Sequence of chain 1.A:
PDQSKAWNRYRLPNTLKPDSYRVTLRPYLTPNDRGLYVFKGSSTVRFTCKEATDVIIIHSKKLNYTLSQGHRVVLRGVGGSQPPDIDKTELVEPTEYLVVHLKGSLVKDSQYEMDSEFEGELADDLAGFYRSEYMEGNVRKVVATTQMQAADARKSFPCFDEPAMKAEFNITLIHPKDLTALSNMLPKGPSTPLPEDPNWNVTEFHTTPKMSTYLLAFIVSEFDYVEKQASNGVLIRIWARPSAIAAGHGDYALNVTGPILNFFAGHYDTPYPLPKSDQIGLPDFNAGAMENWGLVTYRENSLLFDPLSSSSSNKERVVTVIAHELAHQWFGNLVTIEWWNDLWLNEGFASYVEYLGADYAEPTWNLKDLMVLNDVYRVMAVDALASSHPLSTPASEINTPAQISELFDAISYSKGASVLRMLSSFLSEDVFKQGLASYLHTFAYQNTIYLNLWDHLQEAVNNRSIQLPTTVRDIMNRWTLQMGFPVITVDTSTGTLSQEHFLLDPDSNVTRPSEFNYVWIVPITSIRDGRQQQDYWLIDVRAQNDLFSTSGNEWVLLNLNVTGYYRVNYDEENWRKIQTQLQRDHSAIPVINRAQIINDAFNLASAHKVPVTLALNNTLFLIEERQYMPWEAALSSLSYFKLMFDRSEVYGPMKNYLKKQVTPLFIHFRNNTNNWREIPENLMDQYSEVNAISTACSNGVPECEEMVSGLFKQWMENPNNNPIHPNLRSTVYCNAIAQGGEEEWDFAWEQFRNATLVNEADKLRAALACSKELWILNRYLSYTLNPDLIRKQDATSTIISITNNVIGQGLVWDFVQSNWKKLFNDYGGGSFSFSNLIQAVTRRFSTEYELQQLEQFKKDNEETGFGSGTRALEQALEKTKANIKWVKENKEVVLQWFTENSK

Binding-site contacts:
Ligand atom O7 contacts residue SER191 of chain 1.A at 3.2 Å (h-bond).
Ligand atom C7 contacts residue HIS175 of chain 1.A at 4.4 Å.
Ligand atom N2 contacts residue ASN201 of chain 1.A at 2.9 Å (h-bond).
Ligand atom O7 contacts residue HIS175 of chain 1.A at 4.0 Å.
Ligand atom C5 contacts residue SER191 of chain 1.A at 3.6 Å.
Ligand atom C8 contacts residue THR180 of chain 1.A at 4.4 Å.
Ligand atom C2 contacts residue SER191 of chain 1.A at 4.0 Å.
Ligand atom C1 contacts residue LYS177 of chain 1.A at 4.0 Å.
Ligand atom O5 contacts residue ASN201 of chain 1.A at 2.4 Å (h-bond).
Ligand atom O6 contacts residue SER191 of chain 1.A at 4.0 Å.
Ligand atom C6 contacts residue SER191 of chain 1.A at 3.3 Å.
Ligand atom O6 contacts residue PRO193 of chain 1.A at 3.2 Å.
Ligand atom C7 contacts residue SER191 of chain 1.A at 4.2 Å.
Ligand atom C4 contacts residue SER191 of chain 1.A at 3.8 Å.
Ligand atom C3 contacts residue ASN201 of chain 1.A at 3.6 Å.
Ligand atom C1 contacts residue SER191 of chain 1.A at 3.9 Å.
Ligand atom O7 contacts residue LEU179 of chain 1.A at 4.2 Å.
Ligand atom C6 contacts residue PRO193 of chain 1.A at 4.3 Å (hydrophobic).
Ligand atom C8 contacts residue LEU179 of chain 1.A at 3.0 Å (hydrophobic).
Ligand atom C4 contacts residue ASN201 of chain 1.A at 4.1 Å.
Ligand atom C2 contacts residue LYS177 of chain 1.A at 4.1 Å.
Ligand atom C8 contacts residue LYS177 of chain 1.A at 3.3 Å.
Ligand atom C2 contacts residue ASN201 of chain 1.A at 2.2 Å.
Ligand atom C7 contacts residue ASN201 of chain 1.A at 3.4 Å.
Ligand atom C7 contacts residue LYS177 of chain 1.A at 3.5 Å.
Ligand atom C7 contacts residue LEU179 of chain 1.A at 4.0 Å (hydrophobic).
Ligand atom O5 contacts residue SER191 of chain 1.A at 3.2 Å (h-bond).
Ligand atom N2 contacts residue LYS177 of chain 1.A at 3.1 Å (salt-bridge).
Ligand atom C8 contacts residue ASP178 of chain 1.A at 4.2 Å.
Ligand atom O7 contacts residue ASN201 of chain 1.A at 3.5 Å (h-bond).
Ligand atom C5 contacts residue ASN201 of chain 1.A at 3.7 Å.
Ligand atom C1 contacts residue ASN201 of chain 1.A at 1.4 Å.

The protein below binds the small molecule below.
Small molecule (SMILES): CC(=O)N[C@@H]1[C@@H](O)[C@H](O)[C@@H](CO)O[C@H]1O